Sequence of chain 1.S:
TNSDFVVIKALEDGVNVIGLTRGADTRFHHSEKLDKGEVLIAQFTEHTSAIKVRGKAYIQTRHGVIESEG

Binding-site contacts:
Ligand atom N contacts residue THR28 of chain 1.T at 3.0 Å (h-bond).
Ligand atom CE3 contacts residue HIS32 of chain 1.S at 3.9 Å.
Ligand atom CB contacts residue THR23 of chain 1.T at 3.7 Å.
Ligand atom CZ2 contacts residue ALA44 of chain 1.S at 3.9 Å (hydrophobic).
Ligand atom N contacts residue GLY25 of chain 1.T at 2.8 Å (h-bond).
Ligand atom C contacts residue SER51 of chain 1.T at 3.6 Å.
Ligand atom CB contacts residue SER51 of chain 1.T at 3.4 Å.
Ligand atom CA contacts residue SER51 of chain 1.T at 3.9 Å.
Ligand atom OXT contacts residue GLY25 of chain 1.T at 4.0 Å.
Ligand atom CH2 contacts residue ILE20 of chain 1.S at 4.0 Å (hydrophobic).
Ligand atom O contacts residue THR47 of chain 1.S at 3.5 Å (h-bond).
Ligand atom CG contacts residue SER51 of chain 1.T at 3.8 Å.
Ligand atom C contacts residue GLY25 of chain 1.T at 3.5 Å.
Ligand atom CB contacts residue THR28 of chain 1.T at 3.6 Å.
Ligand atom C contacts residue THR47 of chain 1.S at 3.5 Å.
Ligand atom CZ2 contacts residue ILE53 of chain 1.S at 3.9 Å (hydrophobic).
Ligand atom CZ2 contacts residue THR50 of chain 1.S at 3.9 Å.
Ligand atom CA contacts residue THR23 of chain 1.T at 3.7 Å.
Ligand atom N contacts residue ASP27 of chain 1.T at 3.1 Å (salt-bridge).
Ligand atom OXT contacts residue HIS49 of chain 1.S at 4.0 Å.
Ligand atom OXT contacts residue HIS31 of chain 1.S at 4.0 Å.
Ligand atom CD1 contacts residue SER51 of chain 1.T at 3.5 Å.
Ligand atom CD1 contacts residue THR47 of chain 1.S at 3.8 Å.
Ligand atom CE2 contacts residue GLN45 of chain 1.S at 3.9 Å.
Ligand atom CA contacts residue GLY25 of chain 1.T at 3.5 Å.
Ligand atom O contacts residue ARG24 of chain 1.T at 3.6 Å.
Ligand atom OXT contacts residue THR47 of chain 1.S at 2.5 Å (h-bond).
Ligand atom CE2 contacts residue ALA44 of chain 1.S at 3.9 Å (hydrophobic).
Ligand atom CZ3 contacts residue GLY21 of chain 1.S at 3.6 Å.
Ligand atom CA contacts residue THR28 of chain 1.T at 3.3 Å.
Ligand atom OXT contacts residue THR50 of chain 1.S at 3.0 Å (h-bond).
Ligand atom CZ3 contacts residue HIS32 of chain 1.S at 4.0 Å.
Ligand atom CH2 contacts residue GLY21 of chain 1.S at 3.5 Å.
Ligand atom NE1 contacts residue ALA44 of chain 1.S at 3.8 Å.
Ligand atom O contacts residue GLY25 of chain 1.T at 3.0 Å (h-bond).
Ligand atom CD1 contacts residue GLN45 of chain 1.S at 3.5 Å.
Ligand atom N contacts residue ARG24 of chain 1.T at 3.9 Å.
Ligand atom O contacts residue SER51 of chain 1.T at 3.0 Å (h-bond).
Ligand atom N contacts residue THR23 of chain 1.T at 2.7 Å (h-bond).
Ligand atom NE1 contacts residue GLN45 of chain 1.S at 2.8 Å (h-bond).

Sequence of chain 1.T:
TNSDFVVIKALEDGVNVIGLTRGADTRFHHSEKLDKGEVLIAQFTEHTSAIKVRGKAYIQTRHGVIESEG

A small-molecule ligand and the protein it binds are described below.
Small molecule (SMILES): N[C@@H](Cc1c[nH]c2ccccc12)C(=O)O